Binding-site contacts:
Ligand atom O5 contacts residue ASN255 of chain 1.A at 2.3 Å (h-bond).
Ligand atom O6 contacts residue ARG209 of chain 1.A at 4.0 Å.
Ligand atom C1 contacts residue ASN255 of chain 1.A at 1.4 Å.
Ligand atom C7 contacts residue ASN255 of chain 1.A at 3.7 Å.
Ligand atom C6 contacts residue CO1 of chain 1.D at 3.7 Å.
Ligand atom C4 contacts residue ASN207 of chain 1.A at 4.0 Å.
Ligand atom O5 contacts residue LYS208 of chain 1.A at 4.4 Å.
Ligand atom O6 contacts residue ASN207 of chain 1.A at 2.8 Å (h-bond).
Ligand atom C6 contacts residue ASN207 of chain 1.A at 3.4 Å.
Ligand atom C4 contacts residue CO1 of chain 1.D at 3.9 Å.
Ligand atom O7 contacts residue ASN207 of chain 1.A at 3.4 Å (h-bond).
Ligand atom N2 contacts residue ASN255 of chain 1.A at 3.1 Å (h-bond).
Ligand atom O6 contacts residue ASP300 of chain 1.A at 3.9 Å.
Ligand atom O7 contacts residue ASN255 of chain 1.A at 3.8 Å.
Ligand atom C7 contacts residue ASN207 of chain 1.A at 4.2 Å.
Ligand atom O5 contacts residue ASN207 of chain 1.A at 3.5 Å (h-bond).
Ligand atom C4 contacts residue ASN255 of chain 1.A at 4.3 Å.
Ligand atom C6 contacts residue LYS208 of chain 1.A at 4.3 Å.
Ligand atom O6 contacts residue LYS208 of chain 1.A at 3.9 Å.
Ligand atom C2 contacts residue ASN255 of chain 1.A at 2.5 Å.
Ligand atom O6 contacts residue CO1 of chain 1.D at 2.6 Å.
Ligand atom O6 contacts residue ARG358 of chain 1.A at 4.3 Å.
Ligand atom C5 contacts residue CO1 of chain 1.D at 4.4 Å.
Ligand atom C2 contacts residue ASN207 of chain 1.A at 4.1 Å.
Ligand atom C3 contacts residue ASN255 of chain 1.A at 3.8 Å.
Ligand atom C6 contacts residue ARG209 of chain 1.A at 3.7 Å.
Ligand atom C1 contacts residue ASN207 of chain 1.A at 4.0 Å.
Ligand atom O4 contacts residue CO1 of chain 1.D at 3.2 Å.
Ligand atom C5 contacts residue ASN255 of chain 1.A at 3.7 Å.
Ligand atom C5 contacts residue ASN207 of chain 1.A at 3.8 Å.

Sequence of chain 1.A:
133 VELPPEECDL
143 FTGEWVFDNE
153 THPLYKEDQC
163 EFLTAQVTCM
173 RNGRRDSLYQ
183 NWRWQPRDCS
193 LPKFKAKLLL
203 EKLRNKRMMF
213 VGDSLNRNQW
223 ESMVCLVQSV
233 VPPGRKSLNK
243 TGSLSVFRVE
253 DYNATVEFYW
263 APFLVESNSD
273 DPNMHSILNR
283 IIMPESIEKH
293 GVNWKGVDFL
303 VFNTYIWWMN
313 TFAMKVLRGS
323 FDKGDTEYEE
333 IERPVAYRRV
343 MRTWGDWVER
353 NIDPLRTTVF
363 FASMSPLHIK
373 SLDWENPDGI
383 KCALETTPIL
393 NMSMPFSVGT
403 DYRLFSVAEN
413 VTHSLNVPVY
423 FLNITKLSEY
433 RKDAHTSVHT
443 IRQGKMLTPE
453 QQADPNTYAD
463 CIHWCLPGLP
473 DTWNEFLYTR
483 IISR

The small molecule below binds the protein below.
Small molecule (SMILES): CC(=O)N[C@@H]1[C@@H](O)[C@H](O)[C@@H](CO)O[C@H]1O